Sequence of chain 2.A:
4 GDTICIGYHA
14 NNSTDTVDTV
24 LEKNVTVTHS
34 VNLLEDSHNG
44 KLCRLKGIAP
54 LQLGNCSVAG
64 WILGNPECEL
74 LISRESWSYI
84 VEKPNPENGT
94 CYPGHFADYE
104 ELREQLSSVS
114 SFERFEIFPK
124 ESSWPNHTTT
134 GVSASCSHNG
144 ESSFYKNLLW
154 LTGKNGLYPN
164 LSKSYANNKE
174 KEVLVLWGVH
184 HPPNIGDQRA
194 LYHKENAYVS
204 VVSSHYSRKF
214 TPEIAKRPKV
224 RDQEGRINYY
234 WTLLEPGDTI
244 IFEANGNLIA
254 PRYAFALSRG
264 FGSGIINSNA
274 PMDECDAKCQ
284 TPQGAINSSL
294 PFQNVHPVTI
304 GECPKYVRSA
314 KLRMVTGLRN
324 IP

Binding-site contacts:
Ligand atom C3 contacts residue ASN163 of chain 2.A at 3.8 Å.
Ligand atom C5 contacts residue ASN163 of chain 2.A at 3.6 Å.
Ligand atom O4 contacts residue GLU198 of chain 3.A at 4.5 Å.
Ligand atom O5 contacts residue ASN163 of chain 2.A at 2.4 Å (h-bond).
Ligand atom C4 contacts residue ASN163 of chain 2.A at 4.3 Å.
Ligand atom O6 contacts residue TYR201 of chain 2.A at 3.6 Å.
Ligand atom C1 contacts residue ASN163 of chain 2.A at 1.4 Å.
Ligand atom N2 contacts residue ASN163 of chain 2.A at 2.9 Å (h-bond).
Ligand atom O7 contacts residue ASN163 of chain 2.A at 4.4 Å.
Ligand atom C7 contacts residue ASN163 of chain 2.A at 3.8 Å.
Ligand atom C2 contacts residue ASN163 of chain 2.A at 2.5 Å.

Sequence of chain 3.A:
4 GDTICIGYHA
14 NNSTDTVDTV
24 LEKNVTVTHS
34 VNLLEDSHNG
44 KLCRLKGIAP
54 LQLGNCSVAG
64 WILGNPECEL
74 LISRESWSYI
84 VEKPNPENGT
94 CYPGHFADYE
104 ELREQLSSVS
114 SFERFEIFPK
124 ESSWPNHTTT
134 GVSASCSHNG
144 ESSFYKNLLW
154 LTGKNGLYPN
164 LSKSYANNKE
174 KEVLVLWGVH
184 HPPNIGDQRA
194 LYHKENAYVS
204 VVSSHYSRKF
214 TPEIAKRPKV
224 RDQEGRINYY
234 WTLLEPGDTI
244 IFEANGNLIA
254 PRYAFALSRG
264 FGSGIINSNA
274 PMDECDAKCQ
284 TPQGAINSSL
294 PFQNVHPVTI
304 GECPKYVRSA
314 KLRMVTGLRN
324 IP

The small molecule below binds the protein below.
Small molecule (SMILES): CC(=O)N[C@H]1[C@H](O[C@H]2[C@H](O)[C@@H](NC(C)=O)CO[C@@H]2CO)O[C@H](CO)[C@@H](O)[C@@H]1O